Binding-site contacts:
Ligand atom N3 contacts residue MET102 of chain 1.B at 3.4 Å (h-bond).
Ligand atom C1 contacts residue CYS106 of chain 1.B at 3.7 Å (hydrophobic).
Ligand atom C3 contacts residue GLY105 of chain 1.B at 3.7 Å.
Ligand atom C7 contacts residue CYS106 of chain 1.B at 3.0 Å (hydrophobic).
Ligand atom C17 contacts residue MET99 of chain 1.B at 3.5 Å (hydrophobic).
Ligand atom N contacts residue CYS106 of chain 1.B at 3.5 Å (h-bond).
Ligand atom C17 contacts residue LEU153 of chain 1.B at 3.7 Å (hydrophobic).
Ligand atom C10 contacts residue ASP109 of chain 1.B at 3.6 Å.
Ligand atom C9 contacts residue ARG150 of chain 1.B at 3.5 Å.
Ligand atom N4 contacts residue MET102 of chain 1.B at 3.5 Å (h-bond).
Ligand atom C23 contacts residue GLY28 of chain 1.B at 3.5 Å.
Ligand atom C26 contacts residue VAL35 of chain 1.B at 3.4 Å (hydrophobic).
Ligand atom C16 contacts residue ALA52 of chain 1.B at 3.4 Å (hydrophobic).
Ligand atom N1 contacts residue ASP109 of chain 1.B at 3.7 Å.
Ligand atom C28 contacts residue ASP109 of chain 1.B at 3.5 Å.
Ligand atom O1 contacts residue LEU27 of chain 1.B at 3.6 Å.
Ligand atom N3 contacts residue LEU101 of chain 1.B at 3.7 Å.
Ligand atom C6 contacts residue GLY105 of chain 1.B at 3.4 Å.
Ligand atom C25 contacts residue VAL35 of chain 1.B at 3.6 Å (hydrophobic).
Ligand atom C27 contacts residue ASP164 of chain 1.B at 3.0 Å.
Ligand atom O contacts residue CYS106 of chain 1.B at 3.3 Å.
Ligand atom O1 contacts residue LEU101 of chain 1.B at 3.7 Å.
Ligand atom C4 contacts residue GLY105 of chain 1.B at 3.5 Å.
Ligand atom C24 contacts residue GLY28 of chain 1.B at 3.7 Å.
Ligand atom C9 contacts residue CYS106 of chain 1.B at 1.8 Å (hydrophobic).
Ligand atom C23 contacts residue SER29 of chain 1.B at 3.6 Å.
Ligand atom C4 contacts residue LEU27 of chain 1.B at 3.7 Å (hydrophobic).
Ligand atom C21 contacts residue VAL35 of chain 1.B at 3.3 Å (hydrophobic).
Ligand atom C8 contacts residue CYS106 of chain 1.B at 2.6 Å (hydrophobic).
Ligand atom C24 contacts residue LEU27 of chain 1.B at 3.4 Å (hydrophobic).
Ligand atom C16 contacts residue LEU153 of chain 1.B at 3.6 Å (hydrophobic).
Ligand atom N6 contacts residue VAL35 of chain 1.B at 3.3 Å.
Ligand atom C22 contacts residue SER29 of chain 1.B at 3.3 Å.
Ligand atom C19 contacts residue VAL35 of chain 1.B at 3.5 Å (hydrophobic).
Ligand atom C28 contacts residue LEU27 of chain 1.B at 3.6 Å (hydrophobic).
Ligand atom C1 contacts residue GLY105 of chain 1.B at 3.7 Å.
Ligand atom C5 contacts residue GLY105 of chain 1.B at 3.4 Å.
Ligand atom C6 contacts residue CYS106 of chain 1.B at 3.7 Å (hydrophobic).
Ligand atom C20 contacts residue VAL35 of chain 1.B at 3.7 Å (hydrophobic).
Ligand atom O1 contacts residue MET102 of chain 1.B at 3.4 Å (h-bond).

A small-molecule ligand and the protein it binds are described below.
Small molecule (SMILES): C=CC(=O)Nc1cc(Nc2nccc(-c3cn(C)c4ccccc34)n2)c(OC)cc1N(C)CCN(C)C

Sequence of chain 1.B:
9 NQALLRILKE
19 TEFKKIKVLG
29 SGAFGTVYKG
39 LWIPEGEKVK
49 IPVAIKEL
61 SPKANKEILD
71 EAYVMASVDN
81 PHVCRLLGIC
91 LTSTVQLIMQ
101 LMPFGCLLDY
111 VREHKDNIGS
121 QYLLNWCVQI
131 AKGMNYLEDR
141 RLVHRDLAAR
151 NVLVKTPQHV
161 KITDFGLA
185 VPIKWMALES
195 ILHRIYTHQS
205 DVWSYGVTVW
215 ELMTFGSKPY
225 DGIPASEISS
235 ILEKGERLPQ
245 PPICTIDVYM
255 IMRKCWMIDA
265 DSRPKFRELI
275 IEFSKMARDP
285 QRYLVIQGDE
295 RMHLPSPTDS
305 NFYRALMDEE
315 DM